A protein and the small-molecule ligand that binds it are described below.
Small molecule (SMILES): CC[C@H](C)[C@H](NC(=O)[C@@H](N)CCCCN)C(=O)N[C@@H](CC(C)C)C(=O)N[C@@H](Cc1cnc[nH]1)C(=O)N[C@@H](CCCN=C(N)N)C(=O)N[C@@H](CC(C)C)C(=O)N[C@@H](CC(C)C)C(=O)N[C@@H](CCC(N)=O)C(=O)N[C@H](C=O)CC(=O)O

Binding-site contacts:
Ligand atom NE2 contacts residue LEU70 of chain 1.C at 3.9 Å.
Ligand atom CD2 contacts residue GLU78 of chain 1.C at 3.3 Å.
Ligand atom CB contacts residue GLU240 of chain 1.C at 3.0 Å.
Ligand atom CD1 contacts residue VAL74 of chain 1.C at 3.8 Å (hydrophobic).
Ligand atom CD1 contacts residue GLN73 of chain 1.C at 4.0 Å.
Ligand atom CE contacts residue GLU78 of chain 1.C at 3.7 Å.
Ligand atom CD1 contacts residue LEU77 of chain 1.C at 3.9 Å (hydrophobic).
Ligand atom CG contacts residue LEU70 of chain 1.C at 3.6 Å (hydrophobic).
Ligand atom CG2 contacts residue LEU237 of chain 1.C at 3.9 Å (hydrophobic).
Ligand atom N contacts residue GLU240 of chain 1.C at 3.0 Å (salt-bridge).
Ligand atom CD1 contacts residue ASP236 of chain 1.C at 3.6 Å.
Ligand atom NZ contacts residue GLU78 of chain 1.C at 3.0 Å (salt-bridge).
Ligand atom C contacts residue LYS60 of chain 1.C at 3.5 Å.
Ligand atom C contacts residue GLU240 of chain 1.C at 3.8 Å.
Ligand atom CD2 contacts residue ILE56 of chain 1.C at 3.5 Å (hydrophobic).
Ligand atom CD1 contacts residue MET241 of chain 1.C at 3.8 Å (hydrophobic).
Ligand atom CD2 contacts residue GLN73 of chain 1.C at 3.9 Å.
Ligand atom CD1 contacts residue GLU240 of chain 1.C at 3.9 Å.
Ligand atom N contacts residue LEU237 of chain 1.C at 4.0 Å.
Ligand atom CD2 contacts residue VAL74 of chain 1.C at 3.8 Å (hydrophobic).
Ligand atom CD1 contacts residue LEU237 of chain 1.C at 3.4 Å (hydrophobic).
Ligand atom CD2 contacts residue LEU77 of chain 1.C at 3.8 Å (hydrophobic).
Ligand atom CA contacts residue GLU240 of chain 1.C at 3.9 Å.
Ligand atom CA contacts residue GLU240 of chain 1.C at 3.8 Å.
Ligand atom CG contacts residue ILE56 of chain 1.C at 3.8 Å (hydrophobic).
Ligand atom CD2 contacts residue VAL74 of chain 1.C at 3.4 Å (hydrophobic).
Ligand atom CD1 contacts residue ILE56 of chain 1.C at 3.4 Å (hydrophobic).
Ligand atom CD contacts residue GLU78 of chain 1.C at 3.8 Å.
Ligand atom NE2 contacts residue LEU70 of chain 1.C at 3.8 Å.
Ligand atom C contacts residue LYS60 of chain 1.C at 3.9 Å.
Ligand atom CB contacts residue ILE56 of chain 1.C at 3.9 Å (hydrophobic).
Ligand atom CB contacts residue LEU237 of chain 1.C at 3.9 Å (hydrophobic).
Ligand atom CD2 contacts residue MET241 of chain 1.C at 3.6 Å (hydrophobic).
Ligand atom CG1 contacts residue GLU240 of chain 1.C at 3.4 Å.
Ligand atom CA contacts residue LYS60 of chain 1.C at 3.8 Å.
Ligand atom O contacts residue LYS60 of chain 1.C at 3.2 Å (salt-bridge).
Ligand atom CA contacts residue VAL74 of chain 1.C at 3.9 Å (hydrophobic).
Ligand atom CB contacts residue GLU240 of chain 1.C at 3.6 Å.
Ligand atom CG contacts residue GLU240 of chain 1.C at 4.0 Å.
Ligand atom O contacts residue LYS60 of chain 1.C at 2.5 Å (salt-bridge).

Sequence of chain 1.C:
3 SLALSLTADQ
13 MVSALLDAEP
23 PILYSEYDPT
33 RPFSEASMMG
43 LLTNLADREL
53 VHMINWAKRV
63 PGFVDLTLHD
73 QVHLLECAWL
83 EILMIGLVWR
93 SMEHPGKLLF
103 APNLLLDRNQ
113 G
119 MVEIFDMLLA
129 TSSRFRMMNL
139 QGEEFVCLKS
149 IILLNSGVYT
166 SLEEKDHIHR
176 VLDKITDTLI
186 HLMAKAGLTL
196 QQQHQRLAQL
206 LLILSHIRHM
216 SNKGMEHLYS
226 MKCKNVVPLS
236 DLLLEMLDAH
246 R